Binding-site contacts:
Ligand atom O6 contacts residue ASP22 of chain 1.B at 4.0 Å.
Ligand atom O5 contacts residue ASN86 of chain 1.B at 2.3 Å (h-bond).
Ligand atom C5 contacts residue ASN86 of chain 1.B at 3.6 Å.
Ligand atom C8 contacts residue ASN86 of chain 1.B at 4.4 Å.
Ligand atom C3 contacts residue ASN86 of chain 1.B at 3.8 Å.
Ligand atom O7 contacts residue ASN86 of chain 1.B at 3.1 Å (h-bond).
Ligand atom C4 contacts residue ASN86 of chain 1.B at 4.2 Å.
Ligand atom O6 contacts residue PRO84 of chain 1.B at 3.3 Å.
Ligand atom C1 contacts residue ASN86 of chain 1.B at 1.4 Å.
Ligand atom C2 contacts residue ASN86 of chain 1.B at 2.4 Å.
Ligand atom N2 contacts residue ASN86 of chain 1.B at 2.9 Å (h-bond).
Ligand atom O6 contacts residue ASN86 of chain 1.B at 4.4 Å.
Ligand atom C7 contacts residue ASN86 of chain 1.B at 3.2 Å.

A protein and the small-molecule ligand that binds it are described below.
Small molecule (SMILES): CC(=O)N[C@@H]1[C@@H](O)[C@H](O)[C@@H](CO)O[C@H]1O

Sequence of chain 1.B:
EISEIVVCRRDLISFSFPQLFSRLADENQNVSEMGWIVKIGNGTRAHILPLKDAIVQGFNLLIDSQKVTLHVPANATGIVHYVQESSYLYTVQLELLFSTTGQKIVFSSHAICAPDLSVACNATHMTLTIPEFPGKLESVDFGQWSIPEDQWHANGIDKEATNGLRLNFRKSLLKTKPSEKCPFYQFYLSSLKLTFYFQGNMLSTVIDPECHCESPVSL